This small molecule binds to this protein.
Small molecule (SMILES): CC(=O)N[C@H]1CO[C@H](CO)[C@@H](O)[C@@H]1O[C@@H]1O[C@@H](C)[C@@H](O)[C@@H](O)[C@@H]1O

Binding-site contacts:
Ligand atom C4 contacts residue ASN44 of chain 1.A at 4.2 Å.
Ligand atom C8 contacts residue ASN44 of chain 1.A at 4.4 Å.
Ligand atom C7 contacts residue PRO213 of chain 1.A at 4.2 Å (hydrophobic).
Ligand atom C8 contacts residue TRP43 of chain 1.A at 4.2 Å (hydrophobic).
Ligand atom N2 contacts residue PRO213 of chain 1.A at 4.2 Å.
Ligand atom C1 contacts residue ASN44 of chain 1.A at 1.5 Å.
Ligand atom O7 contacts residue ASN44 of chain 1.A at 3.2 Å (h-bond).
Ligand atom O5 contacts residue ASN44 of chain 1.A at 2.4 Å (h-bond).
Ligand atom C7 contacts residue ASN44 of chain 1.A at 3.2 Å.
Ligand atom C5 contacts residue ASN44 of chain 1.A at 3.7 Å.
Ligand atom C8 contacts residue PRO213 of chain 1.A at 3.8 Å (hydrophobic).
Ligand atom N2 contacts residue ASN44 of chain 1.A at 2.9 Å (h-bond).
Ligand atom C2 contacts residue ASN44 of chain 1.A at 2.5 Å.
Ligand atom C3 contacts residue ASN44 of chain 1.A at 3.8 Å.

Sequence of chain 1.A:
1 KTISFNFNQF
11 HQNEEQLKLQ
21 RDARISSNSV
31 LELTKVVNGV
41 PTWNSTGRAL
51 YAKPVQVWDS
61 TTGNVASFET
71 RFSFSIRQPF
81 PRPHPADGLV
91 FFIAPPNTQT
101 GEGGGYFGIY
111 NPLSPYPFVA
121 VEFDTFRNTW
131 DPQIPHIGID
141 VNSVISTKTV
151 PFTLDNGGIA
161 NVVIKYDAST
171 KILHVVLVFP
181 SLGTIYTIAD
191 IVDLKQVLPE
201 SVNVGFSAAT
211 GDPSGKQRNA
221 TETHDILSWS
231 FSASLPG